This protein binds this small molecule.
Small molecule (SMILES): N=c1ccn([C@H]2C[C@H](O[P](=O)(O)OC[C@H]3O[C@@H](n4ccc(N)nc4=O)C[C@@H]3O[P](=O)(O)OC[C@H]3O[C@@H](n4cnc5c(N)ncnc54)C[C@@H]3O[P](=O)(O)OC[C@H]3O[C@@H](n4cnc5c(N)ncnc54)C[C@@H]3O)[C@@H](CO[P](=O)(O)O[C@H]3C[C@H](n4cnc5c(=O)nc(N)[nH]c54)O[C@@H]3CO[P](=O)(O)O[C@H]3C[C@H](n4cnc5c(=O)nc(N)[nH]c54)O[C@@H]3CO[P](=O)(O)O[C@H]3C[C@H](n4cnc5c(N)ncnc54)O[C@@H]3CO[P](=O)(O)O[C@H]3C[C@H](n4ccc(N)nc4=O)O[C@@H]3COP(=O)=O)O2)c(=O)[nH]1

Binding-site contacts:
Ligand atom N2 contacts residue SER403 of chain 53.A at 3.0 Å (h-bond).
Ligand atom O3' contacts residue PRO289 of chain 53.A at 3.1 Å.
Ligand atom N4 contacts residue ASN491 of chain 55.A at 2.7 Å (h-bond).
Ligand atom C5 contacts residue ASN491 of chain 55.A at 2.3 Å.
Ligand atom N1 contacts residue PRO545 of chain 55.A at 3.2 Å.
Ligand atom C5 contacts residue ASP497 of chain 53.A at 3.1 Å.
Ligand atom O3' contacts residue LYS178 of chain 55.A at 2.9 Å.
Ligand atom O2 contacts residue PRO171 of chain 55.A at 3.0 Å (h-bond).
Ligand atom OP1 contacts residue PRO501 of chain 53.A at 3.1 Å.
Ligand atom OP1 contacts residue PRO289 of chain 53.A at 3.2 Å.
Ligand atom OP2 contacts residue ASN491 of chain 55.A at 2.9 Å.
Ligand atom C2 contacts residue ASP399 of chain 53.A at 3.1 Å.
Ligand atom C5 contacts residue ARG170 of chain 55.A at 2.4 Å.
Ligand atom O4' contacts residue THR558 of chain 55.A at 3.1 Å.
Ligand atom C2 contacts residue MET398 of chain 53.A at 2.7 Å (hydrophobic).
Ligand atom O6 contacts residue ASP401 of chain 53.A at 2.7 Å (salt-bridge).
Ligand atom C4 contacts residue ASN491 of chain 55.A at 2.5 Å.
Ligand atom N1 contacts residue ASP401 of chain 53.A at 2.6 Å (salt-bridge).
Ligand atom OP2 contacts residue SER287 of chain 53.A at 2.9 Å.
Ligand atom N6 contacts residue GLN410 of chain 55.A at 2.7 Å (h-bond).
Ligand atom N1 contacts residue MET398 of chain 53.A at 3.0 Å.
Ligand atom O3' contacts residue VAL492 of chain 55.A at 3.2 Å.
Ligand atom N4 contacts residue DG2 of chain 53.B at 2.9 Å (h-bond).
Ligand atom N3 contacts residue ARG170 of chain 55.A at 2.0 Å (salt-bridge).
Ligand atom O2 contacts residue LYS559 of chain 55.A at 2.8 Å (salt-bridge).
Ligand atom N7 contacts residue GLN499 of chain 53.A at 2.8 Å (h-bond).
Ligand atom O4' contacts residue GLN499 of chain 53.A at 3.0 Å (h-bond).
Ligand atom OP1 contacts residue GLY284 of chain 53.A at 3.0 Å.
Ligand atom C2 contacts residue ASP401 of chain 53.A at 3.1 Å.
Ligand atom O2 contacts residue THR558 of chain 55.A at 2.7 Å (h-bond).
Ligand atom N2 contacts residue ASP401 of chain 53.A at 2.8 Å (salt-bridge).
Ligand atom N6 contacts residue SER555 of chain 55.A at 3.1 Å.
Ligand atom C6 contacts residue ASN491 of chain 55.A at 3.1 Å.
Ligand atom N3 contacts residue DG2 of chain 53.B at 2.9 Å (h-bond).
Ligand atom N4 contacts residue ARG170 of chain 55.A at 0.6 Å (salt-bridge).
Ligand atom O2 contacts residue DG2 of chain 53.B at 2.8 Å (h-bond).
Ligand atom C4 contacts residue ASP497 of chain 53.A at 3.1 Å.
Ligand atom OP2 contacts residue VAL492 of chain 55.A at 2.5 Å (h-bond).
Ligand atom N7 contacts residue THR498 of chain 53.A at 3.1 Å.
Ligand atom C4 contacts residue ARG170 of chain 55.A at 1.2 Å.

Sequence of chain 53.A:
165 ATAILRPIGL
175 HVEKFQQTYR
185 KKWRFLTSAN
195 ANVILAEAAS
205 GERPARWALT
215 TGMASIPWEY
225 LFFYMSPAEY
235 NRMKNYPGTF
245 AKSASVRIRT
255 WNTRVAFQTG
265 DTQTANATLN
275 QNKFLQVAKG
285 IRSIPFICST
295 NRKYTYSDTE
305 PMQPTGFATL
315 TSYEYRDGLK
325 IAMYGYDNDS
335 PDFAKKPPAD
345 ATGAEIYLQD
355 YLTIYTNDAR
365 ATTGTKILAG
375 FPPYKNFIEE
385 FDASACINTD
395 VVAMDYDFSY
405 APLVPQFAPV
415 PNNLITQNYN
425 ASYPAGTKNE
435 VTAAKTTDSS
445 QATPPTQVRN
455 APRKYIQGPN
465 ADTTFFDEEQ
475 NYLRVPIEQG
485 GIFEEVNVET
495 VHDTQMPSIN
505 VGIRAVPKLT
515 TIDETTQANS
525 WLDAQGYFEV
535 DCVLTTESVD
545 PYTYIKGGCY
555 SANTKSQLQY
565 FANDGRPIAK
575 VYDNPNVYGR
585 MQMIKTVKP

Sequence of chain 55.A:
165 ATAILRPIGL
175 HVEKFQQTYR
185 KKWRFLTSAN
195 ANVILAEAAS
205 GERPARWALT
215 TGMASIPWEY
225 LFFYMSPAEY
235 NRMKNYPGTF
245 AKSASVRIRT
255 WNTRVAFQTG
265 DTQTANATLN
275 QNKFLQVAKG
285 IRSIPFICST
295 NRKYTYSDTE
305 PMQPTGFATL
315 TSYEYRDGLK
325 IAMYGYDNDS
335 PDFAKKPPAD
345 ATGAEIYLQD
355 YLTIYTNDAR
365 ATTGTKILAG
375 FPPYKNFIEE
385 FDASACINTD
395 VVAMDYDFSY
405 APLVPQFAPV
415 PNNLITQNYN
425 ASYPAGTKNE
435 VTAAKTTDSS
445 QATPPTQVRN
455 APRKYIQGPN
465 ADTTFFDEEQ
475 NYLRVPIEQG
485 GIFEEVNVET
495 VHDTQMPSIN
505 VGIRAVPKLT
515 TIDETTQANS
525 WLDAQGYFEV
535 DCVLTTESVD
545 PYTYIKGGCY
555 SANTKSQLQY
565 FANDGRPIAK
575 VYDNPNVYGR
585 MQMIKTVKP